Binding-site contacts:
Ligand atom C7 contacts residue ASN277 of chain 1.A at 3.2 Å.
Ligand atom N2 contacts residue GLU276 of chain 1.A at 3.1 Å (salt-bridge).
Ligand atom C3 contacts residue ASN277 of chain 1.A at 3.8 Å.
Ligand atom C5 contacts residue LYS553 of chain 1.C at 4.4 Å.
Ligand atom C5 contacts residue ASN277 of chain 1.A at 3.7 Å.
Ligand atom O7 contacts residue GLU276 of chain 1.A at 4.5 Å.
Ligand atom C8 contacts residue GLU276 of chain 1.A at 3.4 Å.
Ligand atom C6 contacts residue LYS553 of chain 1.C at 3.9 Å.
Ligand atom C2 contacts residue GLU276 of chain 1.A at 3.9 Å.
Ligand atom C1 contacts residue ASN277 of chain 1.A at 1.4 Å.
Ligand atom C7 contacts residue ASN275 of chain 1.A at 4.2 Å.
Ligand atom O6 contacts residue LYS553 of chain 1.C at 4.1 Å.
Ligand atom O5 contacts residue ASN277 of chain 1.A at 2.4 Å (h-bond).
Ligand atom O5 contacts residue LYS553 of chain 1.C at 3.8 Å.
Ligand atom C4 contacts residue ASN277 of chain 1.A at 4.2 Å.
Ligand atom C1 contacts residue GLU276 of chain 1.A at 3.8 Å.
Ligand atom N2 contacts residue ASN277 of chain 1.A at 2.9 Å (h-bond).
Ligand atom C8 contacts residue ASN275 of chain 1.A at 4.0 Å.
Ligand atom C7 contacts residue GLU276 of chain 1.A at 3.5 Å.
Ligand atom C2 contacts residue ASN277 of chain 1.A at 2.5 Å.
Ligand atom O7 contacts residue ASN275 of chain 1.A at 3.9 Å.
Ligand atom C8 contacts residue ASN277 of chain 1.A at 4.4 Å.
Ligand atom O7 contacts residue ASN277 of chain 1.A at 3.1 Å (h-bond).

Sequence of chain 1.C:
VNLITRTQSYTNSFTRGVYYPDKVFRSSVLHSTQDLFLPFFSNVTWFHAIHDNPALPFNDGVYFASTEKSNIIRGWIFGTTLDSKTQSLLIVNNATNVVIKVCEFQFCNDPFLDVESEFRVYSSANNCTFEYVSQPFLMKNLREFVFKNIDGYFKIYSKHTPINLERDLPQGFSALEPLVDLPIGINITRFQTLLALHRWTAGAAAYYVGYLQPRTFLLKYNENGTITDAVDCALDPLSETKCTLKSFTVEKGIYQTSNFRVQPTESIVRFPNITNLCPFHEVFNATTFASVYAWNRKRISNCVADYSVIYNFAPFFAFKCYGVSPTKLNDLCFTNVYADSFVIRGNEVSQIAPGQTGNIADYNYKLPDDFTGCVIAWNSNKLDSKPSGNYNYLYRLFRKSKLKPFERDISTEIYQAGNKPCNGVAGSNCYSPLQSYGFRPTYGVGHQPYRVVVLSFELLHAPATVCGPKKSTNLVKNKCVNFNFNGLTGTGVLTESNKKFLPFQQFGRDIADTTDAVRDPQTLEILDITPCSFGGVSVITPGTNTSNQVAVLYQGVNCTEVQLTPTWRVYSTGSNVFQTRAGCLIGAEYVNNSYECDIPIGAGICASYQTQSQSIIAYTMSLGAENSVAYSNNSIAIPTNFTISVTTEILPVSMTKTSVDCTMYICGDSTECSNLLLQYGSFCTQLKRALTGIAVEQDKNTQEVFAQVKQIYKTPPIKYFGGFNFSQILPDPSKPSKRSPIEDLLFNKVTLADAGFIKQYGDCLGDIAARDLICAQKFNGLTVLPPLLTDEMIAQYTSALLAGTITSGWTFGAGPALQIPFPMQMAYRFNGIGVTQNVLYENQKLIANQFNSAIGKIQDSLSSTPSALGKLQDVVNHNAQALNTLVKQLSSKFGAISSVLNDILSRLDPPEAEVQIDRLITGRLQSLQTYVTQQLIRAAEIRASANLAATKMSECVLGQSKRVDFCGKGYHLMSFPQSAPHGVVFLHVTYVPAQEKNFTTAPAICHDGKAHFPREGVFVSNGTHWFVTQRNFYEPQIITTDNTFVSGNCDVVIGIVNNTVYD

This protein binds this small molecule.
Small molecule (SMILES): CC(=O)N[C@@H]1[C@@H](O)[C@H](O)[C@@H](CO)O[C@H]1O

Sequence of chain 1.A:
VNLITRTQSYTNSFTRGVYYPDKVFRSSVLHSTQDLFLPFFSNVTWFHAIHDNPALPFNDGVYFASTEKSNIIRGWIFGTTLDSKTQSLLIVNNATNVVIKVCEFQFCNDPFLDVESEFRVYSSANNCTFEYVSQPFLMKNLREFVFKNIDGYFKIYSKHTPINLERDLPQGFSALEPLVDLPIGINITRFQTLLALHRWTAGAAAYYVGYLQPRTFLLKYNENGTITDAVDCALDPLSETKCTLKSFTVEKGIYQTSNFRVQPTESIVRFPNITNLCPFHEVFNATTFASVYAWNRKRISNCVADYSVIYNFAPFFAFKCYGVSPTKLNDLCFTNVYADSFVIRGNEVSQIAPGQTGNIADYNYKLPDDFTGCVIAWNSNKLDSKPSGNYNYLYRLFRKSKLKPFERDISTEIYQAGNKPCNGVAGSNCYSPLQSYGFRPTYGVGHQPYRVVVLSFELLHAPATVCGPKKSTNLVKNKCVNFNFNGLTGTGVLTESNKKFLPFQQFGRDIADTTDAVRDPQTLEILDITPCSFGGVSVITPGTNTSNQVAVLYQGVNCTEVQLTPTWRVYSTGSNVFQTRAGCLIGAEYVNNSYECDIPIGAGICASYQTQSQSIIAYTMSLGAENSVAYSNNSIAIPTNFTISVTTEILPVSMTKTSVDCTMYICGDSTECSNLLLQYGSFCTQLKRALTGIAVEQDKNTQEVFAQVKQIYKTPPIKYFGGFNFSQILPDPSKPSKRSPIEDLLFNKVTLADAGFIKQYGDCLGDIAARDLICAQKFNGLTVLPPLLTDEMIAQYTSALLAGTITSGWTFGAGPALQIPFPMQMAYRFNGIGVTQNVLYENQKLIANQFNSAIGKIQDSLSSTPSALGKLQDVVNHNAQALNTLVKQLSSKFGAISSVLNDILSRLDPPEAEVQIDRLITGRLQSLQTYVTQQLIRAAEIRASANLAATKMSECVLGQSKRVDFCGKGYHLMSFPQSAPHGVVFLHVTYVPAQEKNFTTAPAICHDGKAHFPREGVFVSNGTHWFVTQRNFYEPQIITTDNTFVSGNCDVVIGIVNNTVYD